Binding-site contacts:
Ligand atom C2 contacts residue LEU11 of chain 1.B at 4.1 Å (hydrophobic).
Ligand atom C2 contacts residue LEU6 of chain 2.B at 3.9 Å (hydrophobic).
Ligand atom O4 contacts residue CYS11 of chain 1.A at 3.1 Å (h-bond).
Ligand atom C3 contacts residue LEU11 of chain 1.B at 3.5 Å (hydrophobic).
Ligand atom C1 contacts residue ALA14 of chain 1.B at 4.3 Å (hydrophobic).
Ligand atom C3 contacts residue LEU6 of chain 2.B at 4.0 Å (hydrophobic).
Ligand atom C6 contacts residue ALA14 of chain 1.B at 4.3 Å (hydrophobic).
Ligand atom C contacts residue HIS10 of chain 1.B at 4.3 Å.
Ligand atom C contacts residue ALA14 of chain 1.B at 4.3 Å (hydrophobic).
Ligand atom O4 contacts residue CYS6 of chain 1.A at 2.5 Å (h-bond).
Ligand atom O2 contacts residue ALA14 of chain 1.B at 4.3 Å.
Ligand atom O4 contacts residue LEU11 of chain 1.B at 4.1 Å.
Ligand atom O4 contacts residue SER9 of chain 1.A at 3.8 Å.
Ligand atom C3 contacts residue HIS5 of chain 2.B at 4.4 Å.
Ligand atom O1 contacts residue HIS10 of chain 1.B at 3.5 Å.
Ligand atom C3 contacts residue CYS6 of chain 1.A at 3.4 Å (hydrophobic).
Ligand atom C2 contacts residue HIS10 of chain 1.B at 4.1 Å.
Ligand atom C4 contacts residue CYS11 of chain 1.A at 4.0 Å (hydrophobic).
Ligand atom C5 contacts residue CYS11 of chain 1.A at 3.6 Å (hydrophobic).
Ligand atom C6 contacts residue HIS5 of chain 2.B at 4.1 Å.
Ligand atom C4 contacts residue HIS5 of chain 2.B at 4.2 Å.
Ligand atom O4 contacts residue ILE10 of chain 1.A at 3.9 Å.
Ligand atom C1 contacts residue HIS5 of chain 2.B at 4.3 Å.
Ligand atom O1 contacts residue SER9 of chain 2.B at 3.9 Å.
Ligand atom C2 contacts residue HIS5 of chain 2.B at 4.4 Å.
Ligand atom C4 contacts residue CYS6 of chain 1.A at 3.4 Å (hydrophobic).
Ligand atom C4 contacts residue LEU11 of chain 1.B at 3.9 Å (hydrophobic).
Ligand atom C6 contacts residue CYS11 of chain 1.A at 4.5 Å (hydrophobic).
Ligand atom C5 contacts residue LEU16 of chain 1.A at 4.3 Å (hydrophobic).
Ligand atom C5 contacts residue HIS5 of chain 2.B at 4.2 Å.

A small-molecule ligand and the protein it binds are described below.
Small molecule (SMILES): COC(=O)c1ccc(O)cc1

Sequence of chain 1.B:
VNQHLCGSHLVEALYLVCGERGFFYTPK

Sequence of chain 1.A:
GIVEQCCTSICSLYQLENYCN

Sequence of chain 2.B:
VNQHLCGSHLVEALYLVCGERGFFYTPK